Binding-site contacts:
Ligand atom C4 contacts residue GLN237 of chain 1.D at 3.7 Å.
Ligand atom C21 contacts residue MET272 of chain 1.D at 3.6 Å (hydrophobic).
Ligand atom N5 contacts residue ILE251 of chain 1.D at 3.2 Å.
Ligand atom N15 contacts residue LEU195 of chain 1.D at 3.5 Å.
Ligand atom N9 contacts residue ILE251 of chain 1.D at 3.8 Å.
Ligand atom C2 contacts residue ILE251 of chain 1.D at 3.6 Å (hydrophobic).
Ligand atom C23 contacts residue MET272 of chain 1.D at 3.8 Å (hydrophobic).
Ligand atom N7 contacts residue GLN237 of chain 1.D at 3.6 Å.
Ligand atom F27 contacts residue PHE287 of chain 1.D at 3.4 Å.
Ligand atom F27 contacts residue MET272 of chain 1.D at 3.8 Å.
Ligand atom C10 contacts residue TYR80 of chain 1.D at 3.5 Å (hydrophobic).
Ligand atom F27 contacts residue LEU283 of chain 1.D at 3.6 Å.
Ligand atom F24 contacts residue PHE255 of chain 1.D at 3.3 Å.
Ligand atom F25 contacts residue HIS81 of chain 1.D at 3.2 Å.
Ligand atom C22 contacts residue MET272 of chain 1.D at 3.5 Å (hydrophobic).
Ligand atom C4 contacts residue PHE287 of chain 1.D at 3.3 Å (hydrophobic).
Ligand atom N3 contacts residue ILE251 of chain 1.D at 3.5 Å.
Ligand atom C16 contacts residue LEU195 of chain 1.D at 3.8 Å (hydrophobic).
Ligand atom N7 contacts residue GLN284 of chain 1.D at 3.2 Å (h-bond).
Ligand atom C1 contacts residue LEU234 of chain 1.D at 3.7 Å (hydrophobic).
Ligand atom C26 contacts residue PHE287 of chain 1.D at 3.7 Å (hydrophobic).
Ligand atom F24 contacts residue HIS81 of chain 1.D at 3.9 Å.
Ligand atom C10 contacts residue LEU234 of chain 1.D at 3.8 Å (hydrophobic).
Ligand atom C6 contacts residue ILE251 of chain 1.D at 3.4 Å (hydrophobic).
Ligand atom N7 contacts residue PHE287 of chain 1.D at 3.5 Å.
Ligand atom N3 contacts residue GLN237 of chain 1.D at 3.1 Å (h-bond).
Ligand atom C20 contacts residue PHE287 of chain 1.D at 4.0 Å (hydrophobic).
Ligand atom C23 contacts residue PHE255 of chain 1.D at 3.6 Å (hydrophobic).
Ligand atom C17 contacts residue LEU195 of chain 1.D at 3.8 Å (hydrophobic).
Ligand atom C8 contacts residue PHE287 of chain 1.D at 3.7 Å (hydrophobic).
Ligand atom C8 contacts residue GLN284 of chain 1.D at 3.0 Å.
Ligand atom N3 contacts residue PHE287 of chain 1.D at 3.6 Å.
Ligand atom C1 contacts residue ILE251 of chain 1.D at 3.5 Å (hydrophobic).
Ligand atom N5 contacts residue PHE287 of chain 1.D at 3.7 Å.
Ligand atom C14 contacts residue LEU195 of chain 1.D at 3.5 Å (hydrophobic).
Ligand atom N7 contacts residue ILE251 of chain 1.D at 3.8 Å.
Ligand atom C16 contacts residue PHE287 of chain 1.D at 3.7 Å (hydrophobic).
Ligand atom C4 contacts residue ILE251 of chain 1.D at 3.2 Å (hydrophobic).
Ligand atom C21 contacts residue PHE287 of chain 1.D at 3.6 Å (hydrophobic).
Ligand atom C26 contacts residue MET272 of chain 1.D at 3.5 Å (hydrophobic).

Sequence of chain 1.D:
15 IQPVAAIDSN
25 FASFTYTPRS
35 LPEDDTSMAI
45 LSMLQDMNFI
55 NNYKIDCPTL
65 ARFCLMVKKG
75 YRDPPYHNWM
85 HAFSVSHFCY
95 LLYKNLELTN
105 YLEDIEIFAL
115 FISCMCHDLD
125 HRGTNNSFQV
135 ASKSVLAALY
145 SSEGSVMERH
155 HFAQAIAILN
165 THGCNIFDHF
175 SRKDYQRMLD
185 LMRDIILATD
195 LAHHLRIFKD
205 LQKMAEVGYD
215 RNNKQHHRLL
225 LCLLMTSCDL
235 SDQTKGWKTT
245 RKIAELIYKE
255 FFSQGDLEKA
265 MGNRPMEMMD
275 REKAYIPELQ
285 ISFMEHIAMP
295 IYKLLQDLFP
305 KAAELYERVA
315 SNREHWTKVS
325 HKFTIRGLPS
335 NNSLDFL

The small molecule below binds the protein below.
Small molecule (SMILES): Cc1cc([C@@H]2CN(C(=O)c3ccc(F)cc3)CC(F)(F)C2)n2ncnc2n1